Sequence of chain 1.A:
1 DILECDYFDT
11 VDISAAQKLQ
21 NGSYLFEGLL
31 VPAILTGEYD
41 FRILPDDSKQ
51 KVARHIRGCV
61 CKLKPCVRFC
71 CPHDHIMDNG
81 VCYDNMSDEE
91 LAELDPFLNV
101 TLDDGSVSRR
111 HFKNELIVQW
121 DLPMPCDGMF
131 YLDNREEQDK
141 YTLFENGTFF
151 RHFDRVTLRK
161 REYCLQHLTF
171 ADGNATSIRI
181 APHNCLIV

Binding-site contacts:
Ligand atom C3 contacts residue ASN146 of chain 1.A at 3.8 Å.
Ligand atom C2 contacts residue ASN146 of chain 1.A at 2.4 Å.
Ligand atom C5 contacts residue THR148 of chain 1.A at 4.1 Å.
Ligand atom C8 contacts residue PHE150 of chain 1.A at 3.6 Å (hydrophobic).
Ligand atom O5 contacts residue ASN146 of chain 1.A at 2.4 Å (h-bond).
Ligand atom C8 contacts residue PHE144 of chain 1.A at 3.7 Å (hydrophobic).
Ligand atom C7 contacts residue THR157 of chain 1.A at 3.6 Å.
Ligand atom C7 contacts residue ASN146 of chain 1.A at 3.4 Å.
Ligand atom O7 contacts residue ASN146 of chain 1.A at 3.6 Å (h-bond).
Ligand atom C8 contacts residue THR157 of chain 1.A at 3.4 Å.
Ligand atom O6 contacts residue PHE144 of chain 1.A at 3.8 Å.
Ligand atom C3 contacts residue THR148 of chain 1.A at 4.0 Å.
Ligand atom C1 contacts residue ASN146 of chain 1.A at 1.4 Å.
Ligand atom C4 contacts residue ASN146 of chain 1.A at 4.2 Å.
Ligand atom O7 contacts residue THR148 of chain 1.A at 4.4 Å.
Ligand atom O5 contacts residue PHE144 of chain 1.A at 4.2 Å.
Ligand atom N2 contacts residue THR148 of chain 1.A at 3.9 Å.
Ligand atom C6 contacts residue PHE144 of chain 1.A at 3.7 Å (hydrophobic).
Ligand atom C5 contacts residue PHE144 of chain 1.A at 4.3 Å (hydrophobic).
Ligand atom C1 contacts residue THR148 of chain 1.A at 3.3 Å.
Ligand atom N2 contacts residue ASN146 of chain 1.A at 2.9 Å (h-bond).
Ligand atom C5 contacts residue ASN146 of chain 1.A at 3.7 Å.
Ligand atom O5 contacts residue THR148 of chain 1.A at 4.1 Å.
Ligand atom O7 contacts residue THR157 of chain 1.A at 3.1 Å (h-bond).
Ligand atom C2 contacts residue THR148 of chain 1.A at 4.0 Å.
Ligand atom O6 contacts residue ASP103 of chain 1.A at 4.5 Å.
Ligand atom C8 contacts residue THR148 of chain 1.A at 4.2 Å.

The small molecule below binds the protein below.
Small molecule (SMILES): CC(=O)N[C@H]1[C@H](O[C@H]2[C@H](O)[C@@H](NC(C)=O)CO[C@@H]2CO)O[C@H](CO)[C@@H](O)[C@@H]1O